Sequence of chain 22.H:
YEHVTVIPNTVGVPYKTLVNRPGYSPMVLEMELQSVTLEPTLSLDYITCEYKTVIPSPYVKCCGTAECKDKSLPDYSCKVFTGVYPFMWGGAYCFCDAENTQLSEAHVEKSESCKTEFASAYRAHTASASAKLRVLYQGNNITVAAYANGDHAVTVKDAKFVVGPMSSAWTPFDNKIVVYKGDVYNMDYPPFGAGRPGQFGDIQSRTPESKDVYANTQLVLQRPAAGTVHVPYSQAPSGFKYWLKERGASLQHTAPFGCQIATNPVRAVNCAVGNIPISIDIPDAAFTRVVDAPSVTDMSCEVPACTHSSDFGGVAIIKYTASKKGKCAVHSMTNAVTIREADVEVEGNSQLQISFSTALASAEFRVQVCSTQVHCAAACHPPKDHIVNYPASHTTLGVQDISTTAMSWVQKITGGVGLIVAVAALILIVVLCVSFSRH

The protein below binds the small molecule below.
Small molecule (SMILES): CC(=O)N[C@@H]1[C@@H](O)[C@H](O)[C@@H](CO)O[C@H]1O

Binding-site contacts:
Ligand atom C6 contacts residue LYS115 of chain 22.H at 4.3 Å.
Ligand atom O7 contacts residue ASN259 of chain 22.I at 2.8 Å (h-bond).
Ligand atom O7 contacts residue LYS181 of chain 22.H at 4.1 Å.
Ligand atom O6 contacts residue THR116 of chain 22.H at 3.5 Å.
Ligand atom O6 contacts residue ASN259 of chain 22.I at 4.5 Å.
Ligand atom C8 contacts residue ASN259 of chain 22.I at 4.4 Å.
Ligand atom C7 contacts residue ASN259 of chain 22.I at 3.1 Å.
Ligand atom C3 contacts residue ASN259 of chain 22.I at 3.8 Å.
Ligand atom C4 contacts residue ASN259 of chain 22.I at 4.1 Å.
Ligand atom C2 contacts residue ASN259 of chain 22.I at 2.4 Å.
Ligand atom O5 contacts residue THR116 of chain 22.H at 4.3 Å.
Ligand atom O5 contacts residue ASN259 of chain 22.I at 2.3 Å (h-bond).
Ligand atom C4 contacts residue LYS115 of chain 22.H at 4.5 Å.
Ligand atom N2 contacts residue ASN259 of chain 22.I at 3.0 Å (h-bond).
Ligand atom C8 contacts residue GLU198 of chain 22.B at 4.1 Å.
Ligand atom C1 contacts residue ASN259 of chain 22.I at 1.4 Å.
Ligand atom C5 contacts residue ASN259 of chain 22.I at 3.6 Å.
Ligand atom O6 contacts residue LYS115 of chain 22.H at 3.7 Å.

Sequence of chain 22.B:
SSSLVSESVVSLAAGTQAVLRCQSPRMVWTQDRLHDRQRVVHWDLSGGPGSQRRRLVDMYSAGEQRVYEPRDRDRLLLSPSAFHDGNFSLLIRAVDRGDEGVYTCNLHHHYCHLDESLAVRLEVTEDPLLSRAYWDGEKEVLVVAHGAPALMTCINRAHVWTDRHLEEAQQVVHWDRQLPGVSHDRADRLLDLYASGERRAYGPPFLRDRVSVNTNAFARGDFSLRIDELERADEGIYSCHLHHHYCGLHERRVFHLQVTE

Sequence of chain 22.I:
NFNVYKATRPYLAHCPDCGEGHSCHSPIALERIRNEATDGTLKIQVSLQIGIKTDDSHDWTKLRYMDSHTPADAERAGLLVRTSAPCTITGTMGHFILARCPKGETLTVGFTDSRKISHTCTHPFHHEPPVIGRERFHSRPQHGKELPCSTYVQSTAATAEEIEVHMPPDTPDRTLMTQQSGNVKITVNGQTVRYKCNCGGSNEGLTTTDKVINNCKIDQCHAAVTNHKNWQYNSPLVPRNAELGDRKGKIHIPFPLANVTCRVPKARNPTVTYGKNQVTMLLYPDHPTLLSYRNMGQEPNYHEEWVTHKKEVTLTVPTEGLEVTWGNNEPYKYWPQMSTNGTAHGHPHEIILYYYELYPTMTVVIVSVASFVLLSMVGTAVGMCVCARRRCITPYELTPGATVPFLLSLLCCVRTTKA